Binding-site contacts:
Ligand atom N7 contacts residue LYS306 of chain 1.H at 3.3 Å.
Ligand atom OP1 contacts residue PRO560 of chain 1.H at 3.1 Å.
Ligand atom N1 contacts residue VAL328 of chain 1.H at 3.3 Å.
Ligand atom C2' contacts residue GLY302 of chain 1.H at 3.2 Å.
Ligand atom OP2 contacts residue VAL354 of chain 1.I at 3.2 Å.
Ligand atom O2' contacts residue PHE301 of chain 1.H at 3.3 Å (h-bond).
Ligand atom O2' contacts residue TYR30 of chain 1.I at 3.1 Å (h-bond).
Ligand atom O5' contacts residue THR32 of chain 1.I at 3.0 Å (h-bond).
Ligand atom O4' contacts residue V9G1 of chain 1.M at 3.3 Å.
Ligand atom C5' contacts residue THR32 of chain 1.I at 3.3 Å.
Ligand atom C5' contacts residue V9G1 of chain 1.M at 2.9 Å.
Ligand atom O5' contacts residue V9G1 of chain 1.M at 2.3 Å (h-bond).
Ligand atom O2' contacts residue ASN442 of chain 1.H at 3.2 Å (h-bond).
Ligand atom OP2 contacts residue LYS306 of chain 1.H at 3.2 Å.
Ligand atom OP1 contacts residue V9G1 of chain 1.M at 2.3 Å (h-bond).
Ligand atom N7 contacts residue V9G1 of chain 1.M at 2.9 Å (h-bond).
Ligand atom O3' contacts residue GLY302 of chain 1.H at 3.2 Å (h-bond).
Ligand atom OP2 contacts residue LYS461 of chain 1.H at 2.8 Å (salt-bridge).
Ligand atom OP1 contacts residue LYS479 of chain 1.H at 3.2 Å (salt-bridge).
Ligand atom O4' contacts residue SER482 of chain 1.H at 3.3 Å (h-bond).
Ligand atom C8 contacts residue TYR326 of chain 1.H at 3.0 Å (hydrophobic).
Ligand atom C1' contacts residue SER482 of chain 1.H at 3.3 Å.
Ligand atom OP1 contacts residue SER268 of chain 1.H at 3.0 Å (h-bond).
Ligand atom O2' contacts residue ILE480 of chain 1.H at 3.0 Å (h-bond).
Ligand atom C4' contacts residue ASP441 of chain 1.H at 3.3 Å.
Ligand atom O2' contacts residue GLY302 of chain 1.H at 2.7 Å (h-bond).
Ligand atom O5' contacts residue GLY31 of chain 1.I at 3.3 Å.
Ligand atom O2' contacts residue SER482 of chain 1.H at 2.3 Å (h-bond).
Ligand atom O2 contacts residue ASN442 of chain 1.H at 2.8 Å (h-bond).
Ligand atom O2' contacts residue V9G1 of chain 1.M at 3.3 Å (h-bond).
Ligand atom P contacts residue V9G1 of chain 1.M at 1.6 Å.
Ligand atom O2' contacts residue THR481 of chain 1.H at 3.1 Å.
Ligand atom N1 contacts residue LYS309 of chain 1.H at 3.2 Å.
Ligand atom N7 contacts residue TYR326 of chain 1.H at 3.2 Å.
Ligand atom N2 contacts residue SER482 of chain 1.H at 2.8 Å (h-bond).
Ligand atom N3 contacts residue V9G1 of chain 1.M at 3.2 Å (h-bond).
Ligand atom OP1 contacts residue TYR30 of chain 1.I at 2.6 Å (h-bond).
Ligand atom OP1 contacts residue THR32 of chain 1.I at 3.0 Å (h-bond).
Ligand atom C4' contacts residue THR481 of chain 1.H at 3.3 Å.
Ligand atom OP2 contacts residue V9G1 of chain 1.M at 2.7 Å (h-bond).

Sequence of chain 1.H:
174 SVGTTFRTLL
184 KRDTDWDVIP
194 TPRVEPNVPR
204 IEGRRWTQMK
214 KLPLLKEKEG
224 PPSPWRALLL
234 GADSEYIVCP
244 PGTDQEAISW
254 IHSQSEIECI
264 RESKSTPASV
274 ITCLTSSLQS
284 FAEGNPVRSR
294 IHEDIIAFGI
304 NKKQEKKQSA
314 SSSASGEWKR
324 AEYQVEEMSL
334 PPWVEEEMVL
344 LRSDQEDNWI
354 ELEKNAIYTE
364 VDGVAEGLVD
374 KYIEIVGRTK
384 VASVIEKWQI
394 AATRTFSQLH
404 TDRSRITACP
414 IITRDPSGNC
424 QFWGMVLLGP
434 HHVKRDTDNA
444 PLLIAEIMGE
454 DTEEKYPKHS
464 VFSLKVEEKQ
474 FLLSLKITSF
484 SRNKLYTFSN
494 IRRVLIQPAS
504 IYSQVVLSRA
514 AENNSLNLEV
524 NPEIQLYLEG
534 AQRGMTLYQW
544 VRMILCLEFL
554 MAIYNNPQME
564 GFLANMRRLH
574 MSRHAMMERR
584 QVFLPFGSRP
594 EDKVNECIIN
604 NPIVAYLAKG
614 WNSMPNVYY

The protein below binds the small molecule below.
Small molecule (SMILES): Nc1ccn([C@@H]2O[C@H](CO[P](=O)(O)O[C@H]3[C@@H](O)[C@H](n4cnc5c(N)ncnc54)O[C@@H]3CO[P](=O)(O)O[C@H]3[C@@H](O)[C@H](n4cnc5c(N)ncnc54)O[C@@H]3CO[P](=O)(O)O[C@H]3[C@@H](O)[C@H](n4cnc5c(N)ncnc54)O[C@@H]3CO[P](=O)(O)O[C@H]3[C@@H](O)[C@H](n4cnc5c(N)ncnc54)O[C@@H]3CO[P](=O)(O)O[C@H]3[C@@H](O)[C@H](n4cnc5c(N)ncnc54)O[C@@H]3CO[P](=O)(O)O[C@H]3[C@@H](O)[C@H](n4ccc(N)nc4=O)O[C@@H]3CO[P](=O)(O)O[C@H]3[C@@H](O)[C@H](n4cnc5c(=O)nc(N)[nH]c54)O[C@@H]3COP(=O)=O)[C@@H](O[P](=O)(O)OC[C@H]3O[C@@H](n4cnc5c(N)ncnc54)[C@H](O)[C@@H]3O)[C@H]2O)c(=O)n1

Sequence of chain 1.I:
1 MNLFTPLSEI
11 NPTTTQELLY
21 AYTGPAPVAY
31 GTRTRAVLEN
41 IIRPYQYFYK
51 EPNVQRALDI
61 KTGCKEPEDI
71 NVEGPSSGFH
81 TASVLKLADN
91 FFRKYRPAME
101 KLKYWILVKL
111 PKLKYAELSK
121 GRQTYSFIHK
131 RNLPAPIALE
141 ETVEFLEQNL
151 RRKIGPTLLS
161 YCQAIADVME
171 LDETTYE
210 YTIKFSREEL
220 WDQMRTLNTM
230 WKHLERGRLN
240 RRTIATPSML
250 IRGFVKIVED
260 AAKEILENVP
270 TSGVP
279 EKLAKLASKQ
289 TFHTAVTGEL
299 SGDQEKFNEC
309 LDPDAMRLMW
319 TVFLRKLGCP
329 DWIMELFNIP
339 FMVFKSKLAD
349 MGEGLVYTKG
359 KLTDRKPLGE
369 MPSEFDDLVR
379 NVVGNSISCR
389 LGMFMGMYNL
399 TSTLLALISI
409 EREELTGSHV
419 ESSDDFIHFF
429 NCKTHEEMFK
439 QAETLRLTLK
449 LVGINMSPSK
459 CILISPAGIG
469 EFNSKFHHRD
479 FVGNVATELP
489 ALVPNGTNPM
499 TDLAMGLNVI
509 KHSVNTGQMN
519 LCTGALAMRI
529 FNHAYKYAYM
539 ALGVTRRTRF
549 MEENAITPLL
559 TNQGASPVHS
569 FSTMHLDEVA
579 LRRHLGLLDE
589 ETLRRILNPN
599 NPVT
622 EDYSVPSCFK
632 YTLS